Sequence of chain 24.O:
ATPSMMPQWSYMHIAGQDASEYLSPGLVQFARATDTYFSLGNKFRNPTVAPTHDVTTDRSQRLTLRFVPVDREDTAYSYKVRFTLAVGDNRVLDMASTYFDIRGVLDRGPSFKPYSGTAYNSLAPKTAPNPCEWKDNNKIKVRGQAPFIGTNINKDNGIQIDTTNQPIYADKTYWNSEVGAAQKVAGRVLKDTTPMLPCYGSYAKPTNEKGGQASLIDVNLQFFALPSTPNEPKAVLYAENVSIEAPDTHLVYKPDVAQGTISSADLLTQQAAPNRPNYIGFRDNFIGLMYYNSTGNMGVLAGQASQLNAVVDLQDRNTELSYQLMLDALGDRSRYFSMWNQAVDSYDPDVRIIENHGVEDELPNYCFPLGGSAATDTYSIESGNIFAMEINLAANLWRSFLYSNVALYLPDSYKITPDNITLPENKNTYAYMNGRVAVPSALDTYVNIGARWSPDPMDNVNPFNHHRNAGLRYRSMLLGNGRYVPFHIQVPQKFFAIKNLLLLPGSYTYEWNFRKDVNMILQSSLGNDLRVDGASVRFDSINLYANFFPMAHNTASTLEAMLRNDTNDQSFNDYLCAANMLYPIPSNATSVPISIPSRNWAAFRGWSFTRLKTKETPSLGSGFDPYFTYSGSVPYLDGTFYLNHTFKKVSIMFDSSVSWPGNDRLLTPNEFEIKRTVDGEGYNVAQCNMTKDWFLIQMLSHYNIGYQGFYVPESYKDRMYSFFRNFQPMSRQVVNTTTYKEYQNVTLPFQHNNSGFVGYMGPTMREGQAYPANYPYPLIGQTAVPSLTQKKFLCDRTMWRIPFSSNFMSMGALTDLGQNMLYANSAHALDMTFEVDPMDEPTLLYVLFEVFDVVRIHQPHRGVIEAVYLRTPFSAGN

This small molecule binds to this protein.
Small molecule (SMILES): CSCC[C@H](NC(=O)[C@H](Cc1ccccc1)NC(=O)[C@H]1CCCN1C(=O)[C@@H](N)CCCN=C(N)N)C(=O)NCC(=O)N[C@@H](C=O)[C@@H](C)O

Binding-site contacts:
Ligand atom OG1 contacts residue PRO48 of chain 24.O at 3.1 Å.
Ligand atom CA contacts residue ALA51 of chain 24.O at 4.4 Å (hydrophobic).
Ligand atom O contacts residue PRO48 of chain 24.O at 3.4 Å.
Ligand atom CB contacts residue THR49 of chain 24.O at 4.0 Å.
Ligand atom CD2 contacts residue ASP55 of chain 24.O at 3.8 Å.
Ligand atom CB contacts residue PRO52 of chain 24.O at 3.8 Å (hydrophobic).
Ligand atom CB contacts residue TYR38 of chain 24.N at 3.6 Å (hydrophobic).
Ligand atom CD2 contacts residue TYR38 of chain 24.N at 3.8 Å (hydrophobic).
Ligand atom CE2 contacts residue THR599 of chain 24.O at 4.2 Å.
Ligand atom CB contacts residue ALA34 of chain 24.N at 4.3 Å (hydrophobic).
Ligand atom O contacts residue ALA34 of chain 24.N at 4.1 Å.
Ligand atom CD2 contacts residue VAL56 of chain 24.O at 3.8 Å (hydrophobic).
Ligand atom CA contacts residue VAL50 of chain 24.O at 3.0 Å (hydrophobic).
Ligand atom CE2 contacts residue ASP55 of chain 24.O at 3.6 Å.
Ligand atom CD1 contacts residue TYR38 of chain 24.N at 4.4 Å (hydrophobic).
Ligand atom O contacts residue VAL50 of chain 24.O at 3.7 Å.
Ligand atom NH1 contacts residue GLY27 of chain 24.N at 4.4 Å.
Ligand atom CA contacts residue PRO48 of chain 24.O at 4.2 Å (hydrophobic).
Ligand atom CD2 contacts residue HIS54 of chain 24.O at 4.4 Å.
Ligand atom N contacts residue PRO52 of chain 24.O at 4.0 Å.
Ligand atom CA contacts residue PRO52 of chain 24.O at 4.1 Å (hydrophobic).
Ligand atom NH1 contacts residue PHE31 of chain 24.N at 3.0 Å.
Ligand atom N contacts residue VAL50 of chain 24.O at 4.2 Å.
Ligand atom O contacts residue THR49 of chain 24.O at 4.2 Å.
Ligand atom O contacts residue PRO52 of chain 24.O at 4.0 Å.
Ligand atom O contacts residue GLY17 of chain 24.O at 4.0 Å.
Ligand atom C contacts residue PRO48 of chain 24.O at 3.9 Å (hydrophobic).
Ligand atom NH2 contacts residue THR602 of chain 24.O at 4.4 Å.
Ligand atom C contacts residue VAL50 of chain 24.O at 3.6 Å (hydrophobic).
Ligand atom CZ contacts residue PHE31 of chain 24.N at 4.3 Å (hydrophobic).
Ligand atom CB contacts residue VAL56 of chain 24.O at 4.2 Å (hydrophobic).
Ligand atom CD1 contacts residue ALA34 of chain 24.N at 4.3 Å (hydrophobic).
Ligand atom NH2 contacts residue MET606 of chain 24.O at 4.2 Å.
Ligand atom C contacts residue PRO52 of chain 24.O at 4.2 Å (hydrophobic).
Ligand atom OG1 contacts residue THR49 of chain 24.O at 4.2 Å.
Ligand atom CZ contacts residue PHE31 of chain 24.N at 4.2 Å (hydrophobic).
Ligand atom NH1 contacts residue MET606 of chain 24.O at 4.0 Å.
Ligand atom CG contacts residue TYR38 of chain 24.N at 3.7 Å (hydrophobic).
Ligand atom N contacts residue VAL50 of chain 24.O at 3.6 Å (h-bond).
Ligand atom CB contacts residue PRO48 of chain 24.O at 3.9 Å (hydrophobic).

Sequence of chain 24.N:
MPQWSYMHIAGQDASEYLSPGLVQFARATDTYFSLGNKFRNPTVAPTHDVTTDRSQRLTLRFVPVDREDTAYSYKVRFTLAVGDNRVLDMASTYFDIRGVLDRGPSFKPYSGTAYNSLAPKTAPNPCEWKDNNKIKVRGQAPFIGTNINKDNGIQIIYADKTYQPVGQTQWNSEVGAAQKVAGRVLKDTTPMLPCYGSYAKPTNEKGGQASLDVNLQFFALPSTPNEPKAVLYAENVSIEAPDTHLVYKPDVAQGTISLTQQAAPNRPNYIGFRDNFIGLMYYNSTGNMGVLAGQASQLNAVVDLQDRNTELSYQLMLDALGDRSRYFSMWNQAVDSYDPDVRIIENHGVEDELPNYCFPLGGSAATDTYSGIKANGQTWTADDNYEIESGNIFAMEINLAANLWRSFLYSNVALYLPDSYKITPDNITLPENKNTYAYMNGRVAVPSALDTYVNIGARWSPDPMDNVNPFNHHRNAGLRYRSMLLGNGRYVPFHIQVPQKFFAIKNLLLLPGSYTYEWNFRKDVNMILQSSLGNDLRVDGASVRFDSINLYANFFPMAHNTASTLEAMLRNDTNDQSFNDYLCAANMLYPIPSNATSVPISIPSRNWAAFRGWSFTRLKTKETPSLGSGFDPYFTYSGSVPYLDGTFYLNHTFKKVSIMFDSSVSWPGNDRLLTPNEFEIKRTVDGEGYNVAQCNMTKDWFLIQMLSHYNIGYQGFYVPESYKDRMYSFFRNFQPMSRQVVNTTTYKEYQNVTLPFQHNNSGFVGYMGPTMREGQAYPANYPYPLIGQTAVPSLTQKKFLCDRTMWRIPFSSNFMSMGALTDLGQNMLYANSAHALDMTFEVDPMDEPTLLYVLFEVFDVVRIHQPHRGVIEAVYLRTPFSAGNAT

Sequence of chain 24.P:
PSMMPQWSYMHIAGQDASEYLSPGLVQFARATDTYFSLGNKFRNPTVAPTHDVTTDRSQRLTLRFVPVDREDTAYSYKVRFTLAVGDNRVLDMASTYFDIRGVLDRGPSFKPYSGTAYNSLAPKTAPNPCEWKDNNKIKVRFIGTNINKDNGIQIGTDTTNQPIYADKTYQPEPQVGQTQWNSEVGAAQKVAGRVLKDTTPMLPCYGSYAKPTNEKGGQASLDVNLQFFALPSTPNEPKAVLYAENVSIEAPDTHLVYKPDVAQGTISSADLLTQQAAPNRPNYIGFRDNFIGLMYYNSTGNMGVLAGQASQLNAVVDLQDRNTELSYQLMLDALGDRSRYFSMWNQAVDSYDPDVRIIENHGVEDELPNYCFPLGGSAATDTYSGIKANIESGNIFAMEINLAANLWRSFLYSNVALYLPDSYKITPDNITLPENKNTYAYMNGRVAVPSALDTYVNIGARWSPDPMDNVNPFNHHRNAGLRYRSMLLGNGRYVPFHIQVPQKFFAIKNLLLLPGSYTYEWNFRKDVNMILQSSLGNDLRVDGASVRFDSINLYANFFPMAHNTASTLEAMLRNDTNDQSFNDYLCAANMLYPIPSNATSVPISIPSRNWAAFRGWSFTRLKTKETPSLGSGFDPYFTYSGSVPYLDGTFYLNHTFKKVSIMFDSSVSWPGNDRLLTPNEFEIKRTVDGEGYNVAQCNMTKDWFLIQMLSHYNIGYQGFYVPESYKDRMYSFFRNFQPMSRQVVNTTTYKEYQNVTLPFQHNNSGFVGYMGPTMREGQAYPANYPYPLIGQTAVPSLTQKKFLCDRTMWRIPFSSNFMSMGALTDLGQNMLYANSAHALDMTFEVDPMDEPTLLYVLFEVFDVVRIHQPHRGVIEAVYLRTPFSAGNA